Binding-site contacts:
Ligand atom O contacts residue GLN41 of chain 2.B at 3.7 Å.
Ligand atom CA contacts residue GLN41 of chain 2.B at 4.2 Å.
Ligand atom CB contacts residue THR43 of chain 2.A at 4.0 Å.
Ligand atom CD1 contacts residue GLU44 of chain 2.A at 3.8 Å.
Ligand atom O contacts residue SER1 of chain 2.B at 3.1 Å (h-bond).
Ligand atom C contacts residue ARG20 of chain 2.A at 4.4 Å.
Ligand atom N contacts residue PHE42 of chain 2.A at 4.4 Å.
Ligand atom CD2 contacts residue ARG20 of chain 2.A at 4.1 Å.
Ligand atom CH2 contacts residue GLU44 of chain 2.A at 4.0 Å.
Ligand atom CE2 contacts residue THR43 of chain 2.A at 4.1 Å.
Ligand atom CB contacts residue ARG20 of chain 2.A at 3.7 Å.
Ligand atom NE1 contacts residue THR43 of chain 2.A at 4.1 Å.
Ligand atom CZ2 contacts residue GLU44 of chain 2.A at 3.7 Å.
Ligand atom CG contacts residue PHE42 of chain 2.A at 4.3 Å (hydrophobic).
Ligand atom CG contacts residue ARG20 of chain 2.A at 4.2 Å.
Ligand atom C contacts residue SER1 of chain 2.B at 4.0 Å.
Ligand atom CB contacts residue SER1 of chain 2.A at 3.4 Å.
Ligand atom N contacts residue GLN41 of chain 2.B at 3.2 Å (h-bond).
Ligand atom CE3 contacts residue THR43 of chain 2.A at 4.1 Å.
Ligand atom N contacts residue SER1 of chain 2.B at 3.8 Å.
Ligand atom CZ3 contacts residue GLU44 of chain 2.A at 4.2 Å.
Ligand atom CG contacts residue THR43 of chain 2.A at 3.6 Å.
Ligand atom CE3 contacts residue GLU44 of chain 2.A at 4.2 Å.
Ligand atom O contacts residue ARG20 of chain 2.A at 4.1 Å.
Ligand atom CD1 contacts residue THR43 of chain 2.A at 3.8 Å.
Ligand atom CB contacts residue PHE42 of chain 2.A at 3.7 Å (hydrophobic).
Ligand atom CG contacts residue SER1 of chain 2.A at 4.3 Å.
Ligand atom N contacts residue SER1 of chain 2.A at 2.7 Å (h-bond).
Ligand atom CD1 contacts residue PHE42 of chain 2.A at 4.2 Å (hydrophobic).
Ligand atom NE1 contacts residue GLU44 of chain 2.A at 3.6 Å.
Ligand atom N contacts residue ASP2 of chain 2.A at 4.4 Å.
Ligand atom CE2 contacts residue GLU44 of chain 2.A at 3.6 Å.
Ligand atom CZ3 contacts residue ARG20 of chain 2.A at 3.8 Å.
Ligand atom C contacts residue GLN41 of chain 2.B at 4.4 Å.
Ligand atom OXT contacts residue SER1 of chain 2.B at 4.3 Å.
Ligand atom CA contacts residue SER1 of chain 2.A at 3.3 Å.
Ligand atom CD2 contacts residue THR43 of chain 2.A at 3.8 Å.
Ligand atom CG contacts residue GLU44 of chain 2.A at 3.9 Å.
Ligand atom CD2 contacts residue GLU44 of chain 2.A at 3.8 Å.
Ligand atom CE3 contacts residue ARG20 of chain 2.A at 3.5 Å.

Sequence of chain 2.A:
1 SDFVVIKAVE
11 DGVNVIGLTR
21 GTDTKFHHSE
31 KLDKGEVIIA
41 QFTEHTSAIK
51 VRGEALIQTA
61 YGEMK

The small molecule below binds the protein below.
Small molecule (SMILES): N[C@@H](Cc1c[nH]c2ccccc12)C(=O)O

Sequence of chain 2.B:
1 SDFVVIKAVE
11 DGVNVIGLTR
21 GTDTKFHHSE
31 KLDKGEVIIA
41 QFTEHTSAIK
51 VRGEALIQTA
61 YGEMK